Sequence of chain 1.A:
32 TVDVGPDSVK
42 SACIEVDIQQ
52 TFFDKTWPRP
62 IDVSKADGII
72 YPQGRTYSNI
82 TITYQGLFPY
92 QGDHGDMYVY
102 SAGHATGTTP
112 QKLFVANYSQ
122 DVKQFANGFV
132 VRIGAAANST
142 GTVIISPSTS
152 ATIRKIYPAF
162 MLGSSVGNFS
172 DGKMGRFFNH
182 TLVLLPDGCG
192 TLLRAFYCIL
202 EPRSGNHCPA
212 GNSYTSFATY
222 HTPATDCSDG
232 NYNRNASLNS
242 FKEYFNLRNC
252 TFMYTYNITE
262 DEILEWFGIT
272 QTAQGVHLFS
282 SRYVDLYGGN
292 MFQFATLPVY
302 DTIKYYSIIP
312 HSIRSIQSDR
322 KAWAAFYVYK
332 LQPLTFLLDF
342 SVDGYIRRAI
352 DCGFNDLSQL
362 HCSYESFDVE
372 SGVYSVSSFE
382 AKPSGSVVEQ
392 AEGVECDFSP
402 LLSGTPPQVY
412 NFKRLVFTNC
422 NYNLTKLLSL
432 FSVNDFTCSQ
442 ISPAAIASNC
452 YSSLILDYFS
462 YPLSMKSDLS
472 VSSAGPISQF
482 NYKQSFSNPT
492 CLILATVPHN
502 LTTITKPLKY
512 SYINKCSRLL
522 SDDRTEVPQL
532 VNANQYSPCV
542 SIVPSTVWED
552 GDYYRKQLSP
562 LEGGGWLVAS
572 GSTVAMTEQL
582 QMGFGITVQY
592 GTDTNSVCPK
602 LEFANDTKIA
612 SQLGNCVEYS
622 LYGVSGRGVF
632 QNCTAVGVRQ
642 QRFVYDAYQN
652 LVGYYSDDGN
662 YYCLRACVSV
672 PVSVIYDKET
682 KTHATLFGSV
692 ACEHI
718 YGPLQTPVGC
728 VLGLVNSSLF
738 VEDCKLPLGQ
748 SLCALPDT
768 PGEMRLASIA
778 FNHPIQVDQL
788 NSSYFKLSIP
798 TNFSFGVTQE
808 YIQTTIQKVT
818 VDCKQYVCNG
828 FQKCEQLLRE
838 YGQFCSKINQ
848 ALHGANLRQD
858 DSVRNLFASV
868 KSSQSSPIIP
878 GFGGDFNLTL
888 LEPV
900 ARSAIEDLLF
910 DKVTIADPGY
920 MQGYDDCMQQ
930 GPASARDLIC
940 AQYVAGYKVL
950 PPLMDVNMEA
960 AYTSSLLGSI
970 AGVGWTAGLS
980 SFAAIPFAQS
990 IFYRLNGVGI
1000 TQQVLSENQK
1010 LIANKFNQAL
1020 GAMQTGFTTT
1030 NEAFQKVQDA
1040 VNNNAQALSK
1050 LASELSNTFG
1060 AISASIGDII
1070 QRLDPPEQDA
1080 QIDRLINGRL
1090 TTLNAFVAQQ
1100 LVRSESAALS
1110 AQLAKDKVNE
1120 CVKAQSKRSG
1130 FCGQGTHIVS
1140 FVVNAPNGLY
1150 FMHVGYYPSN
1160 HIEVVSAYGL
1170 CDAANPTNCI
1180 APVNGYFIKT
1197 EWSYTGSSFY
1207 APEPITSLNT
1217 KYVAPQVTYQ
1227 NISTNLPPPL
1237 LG

A protein and the small-molecule ligand that binds it are described below.
Small molecule (SMILES): CC(=O)N[C@H]1[C@H](O[C@H]2[C@H](O)[C@@H](NC(C)=O)CO[C@@H]2CO)O[C@H](CO)[C@@H](O)[C@@H]1O

Binding-site contacts:
Ligand atom C4 contacts residue ASN258 of chain 1.A at 4.4 Å.
Ligand atom N2 contacts residue ASN258 of chain 1.A at 2.9 Å (h-bond).
Ligand atom C3 contacts residue ASN258 of chain 1.A at 3.8 Å.
Ligand atom C5 contacts residue ARG235 of chain 1.A at 3.9 Å.
Ligand atom C8 contacts residue ARG235 of chain 1.A at 3.8 Å.
Ligand atom C5 contacts residue ASN258 of chain 1.A at 3.7 Å.
Ligand atom C6 contacts residue ARG235 of chain 1.A at 3.8 Å.
Ligand atom C1 contacts residue ARG235 of chain 1.A at 4.0 Å.
Ligand atom C7 contacts residue ASN258 of chain 1.A at 3.5 Å.
Ligand atom O5 contacts residue ASN258 of chain 1.A at 2.4 Å (h-bond).
Ligand atom C2 contacts residue ASN258 of chain 1.A at 2.5 Å.
Ligand atom C1 contacts residue ASN258 of chain 1.A at 1.4 Å.
Ligand atom O5 contacts residue ARG235 of chain 1.A at 3.9 Å.
Ligand atom O7 contacts residue ASN258 of chain 1.A at 3.8 Å.